A small-molecule ligand and the protein it binds are described below.
Small molecule (SMILES): C[N+](C)(C)[O-]

Sequence of chain 4.A:
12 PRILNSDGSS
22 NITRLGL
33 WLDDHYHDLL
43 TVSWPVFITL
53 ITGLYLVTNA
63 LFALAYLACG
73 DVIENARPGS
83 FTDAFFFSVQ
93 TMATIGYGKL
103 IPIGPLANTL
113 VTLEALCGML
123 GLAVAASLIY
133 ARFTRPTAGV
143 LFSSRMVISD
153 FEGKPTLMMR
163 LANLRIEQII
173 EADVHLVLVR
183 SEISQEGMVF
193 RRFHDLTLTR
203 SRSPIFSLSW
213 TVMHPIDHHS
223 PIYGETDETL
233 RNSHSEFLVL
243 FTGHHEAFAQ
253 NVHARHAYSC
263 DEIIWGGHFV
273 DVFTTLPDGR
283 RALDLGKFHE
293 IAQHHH

Binding-site contacts:
Ligand atom NAC contacts residue ASP175 of chain 4.A at 4.2 Å.
Ligand atom CAD contacts residue HIS246 of chain 4.A at 3.7 Å.
Ligand atom CAD contacts residue GLY245 of chain 4.A at 3.9 Å.
Ligand atom CAA contacts residue ASN253 of chain 4.A at 3.8 Å.
Ligand atom OAE contacts residue GLU173 of chain 4.A at 3.5 Å (salt-bridge).
Ligand atom CAD contacts residue GLU173 of chain 4.A at 3.3 Å.
Ligand atom CAD contacts residue ASN253 of chain 4.A at 3.6 Å.
Ligand atom CAB contacts residue GLU173 of chain 4.A at 3.6 Å.
Ligand atom CAB contacts residue ARG204 of chain 4.A at 3.8 Å.
Ligand atom OAE contacts residue ASP175 of chain 4.A at 3.5 Å (salt-bridge).
Ligand atom OAE contacts residue GLY245 of chain 4.A at 4.0 Å.
Ligand atom CAD contacts residue ILE172 of chain 4.A at 3.9 Å (hydrophobic).
Ligand atom NAC contacts residue ASN253 of chain 4.A at 4.3 Å.
Ligand atom CAB contacts residue ASP175 of chain 4.A at 3.7 Å.
Ligand atom OAE contacts residue THR244 of chain 4.A at 3.4 Å (h-bond).
Ligand atom NAC contacts residue GLU173 of chain 4.A at 3.7 Å.